The small molecule below binds the protein below.
Small molecule (SMILES): CC(=O)N[C@@H]1[C@@H](O)[C@H](O)[C@@H](CO)O[C@H]1O

Sequence of chain 1.B:
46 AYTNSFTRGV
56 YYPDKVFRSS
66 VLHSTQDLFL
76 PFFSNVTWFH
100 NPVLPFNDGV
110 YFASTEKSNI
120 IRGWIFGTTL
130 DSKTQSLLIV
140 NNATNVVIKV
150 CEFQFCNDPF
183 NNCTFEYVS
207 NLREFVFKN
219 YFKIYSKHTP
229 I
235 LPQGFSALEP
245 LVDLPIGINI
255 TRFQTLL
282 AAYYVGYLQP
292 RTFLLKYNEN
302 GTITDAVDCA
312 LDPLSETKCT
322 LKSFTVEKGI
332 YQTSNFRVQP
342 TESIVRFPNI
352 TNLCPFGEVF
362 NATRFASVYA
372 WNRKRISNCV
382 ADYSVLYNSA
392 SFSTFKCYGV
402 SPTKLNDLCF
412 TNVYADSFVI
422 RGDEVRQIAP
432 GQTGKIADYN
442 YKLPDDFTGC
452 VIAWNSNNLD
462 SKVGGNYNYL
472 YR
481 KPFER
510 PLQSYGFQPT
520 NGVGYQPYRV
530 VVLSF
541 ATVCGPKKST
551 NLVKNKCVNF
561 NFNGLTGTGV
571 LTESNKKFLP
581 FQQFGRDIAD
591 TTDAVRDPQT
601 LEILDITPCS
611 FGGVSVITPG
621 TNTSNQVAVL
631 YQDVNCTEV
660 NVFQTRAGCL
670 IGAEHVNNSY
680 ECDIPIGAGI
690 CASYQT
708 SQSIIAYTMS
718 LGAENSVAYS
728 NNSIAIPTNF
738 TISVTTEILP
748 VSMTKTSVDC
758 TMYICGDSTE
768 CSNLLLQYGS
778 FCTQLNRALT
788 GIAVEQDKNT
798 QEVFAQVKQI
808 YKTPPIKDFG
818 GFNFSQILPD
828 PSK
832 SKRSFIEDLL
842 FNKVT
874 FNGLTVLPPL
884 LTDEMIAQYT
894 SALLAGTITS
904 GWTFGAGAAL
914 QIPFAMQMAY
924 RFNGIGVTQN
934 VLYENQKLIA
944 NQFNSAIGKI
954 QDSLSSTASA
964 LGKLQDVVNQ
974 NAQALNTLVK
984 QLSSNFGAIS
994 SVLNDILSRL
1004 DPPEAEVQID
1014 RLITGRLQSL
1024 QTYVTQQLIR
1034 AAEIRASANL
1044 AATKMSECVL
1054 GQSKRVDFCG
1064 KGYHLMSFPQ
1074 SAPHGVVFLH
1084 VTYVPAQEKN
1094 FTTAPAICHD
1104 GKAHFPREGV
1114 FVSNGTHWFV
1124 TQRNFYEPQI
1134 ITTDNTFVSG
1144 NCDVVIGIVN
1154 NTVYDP

Binding-site contacts:
Ligand atom C7 contacts residue ASN184 of chain 1.B at 3.9 Å.
Ligand atom C1 contacts residue ASN184 of chain 1.B at 1.5 Å.
Ligand atom C8 contacts residue GLU151 of chain 1.B at 4.2 Å.
Ligand atom C2 contacts residue ASN184 of chain 1.B at 2.5 Å.
Ligand atom O5 contacts residue ASN184 of chain 1.B at 2.4 Å (h-bond).
Ligand atom C5 contacts residue ASN184 of chain 1.B at 3.8 Å.
Ligand atom N2 contacts residue ASN184 of chain 1.B at 2.9 Å (h-bond).
Ligand atom C4 contacts residue ASN184 of chain 1.B at 4.3 Å.
Ligand atom C3 contacts residue ASN184 of chain 1.B at 3.8 Å.